Binding-site contacts:
Ligand atom C1 contacts residue THR316 of chain 1.A at 3.9 Å.
Ligand atom C8 contacts residue ASN314 of chain 1.A at 4.1 Å.
Ligand atom C1 contacts residue ASN314 of chain 1.A at 1.0 Å.
Ligand atom C6 contacts residue ASN314 of chain 1.A at 4.3 Å.
Ligand atom N2 contacts residue ASN314 of chain 1.A at 2.9 Å (h-bond).
Ligand atom C5 contacts residue THR316 of chain 1.A at 4.2 Å.
Ligand atom O5 contacts residue ASN312 of chain 1.A at 4.0 Å.
Ligand atom C4 contacts residue ASN314 of chain 1.A at 3.9 Å.
Ligand atom C6 contacts residue ASN312 of chain 1.A at 4.2 Å.
Ligand atom O7 contacts residue ASN314 of chain 1.A at 3.5 Å (h-bond).
Ligand atom O5 contacts residue THR316 of chain 1.A at 4.3 Å.
Ligand atom C5 contacts residue ASN314 of chain 1.A at 3.2 Å.
Ligand atom O6 contacts residue ASN312 of chain 1.A at 3.1 Å (h-bond).
Ligand atom C3 contacts residue ASN314 of chain 1.A at 3.5 Å.
Ligand atom N2 contacts residue THR316 of chain 1.A at 4.0 Å.
Ligand atom C2 contacts residue ASN314 of chain 1.A at 2.3 Å.
Ligand atom C5 contacts residue ASN312 of chain 1.A at 4.1 Å.
Ligand atom O5 contacts residue ASN314 of chain 1.A at 1.9 Å (h-bond).
Ligand atom C7 contacts residue ASN314 of chain 1.A at 3.2 Å.
Ligand atom C8 contacts residue THR316 of chain 1.A at 4.3 Å.

This protein binds this small molecule.
Small molecule (SMILES): CC(=O)N[C@@H]1[C@@H](O)[C@H](O)[C@@H](CO)O[C@H]1O

Sequence of chain 1.A:
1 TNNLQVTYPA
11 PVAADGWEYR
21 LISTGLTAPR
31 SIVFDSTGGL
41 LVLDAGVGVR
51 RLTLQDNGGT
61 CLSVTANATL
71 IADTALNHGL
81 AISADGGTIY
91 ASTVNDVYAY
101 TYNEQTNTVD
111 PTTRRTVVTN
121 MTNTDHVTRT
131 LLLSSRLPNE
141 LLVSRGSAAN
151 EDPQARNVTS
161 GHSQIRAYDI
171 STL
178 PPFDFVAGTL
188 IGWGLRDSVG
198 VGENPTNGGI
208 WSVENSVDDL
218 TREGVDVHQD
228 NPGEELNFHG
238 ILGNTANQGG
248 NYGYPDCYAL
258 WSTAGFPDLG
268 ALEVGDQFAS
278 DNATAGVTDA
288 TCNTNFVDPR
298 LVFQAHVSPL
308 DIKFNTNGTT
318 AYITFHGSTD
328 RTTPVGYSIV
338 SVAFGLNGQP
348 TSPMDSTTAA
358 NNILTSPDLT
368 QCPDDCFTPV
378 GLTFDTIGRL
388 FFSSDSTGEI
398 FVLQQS